A small-molecule ligand and the protein it binds are described below.
Small molecule (SMILES): CC(=O)N[C@@H]1[C@@H](O)[C@H](O)[C@@H](CO)O[C@H]1O

Sequence of chain 2.D:
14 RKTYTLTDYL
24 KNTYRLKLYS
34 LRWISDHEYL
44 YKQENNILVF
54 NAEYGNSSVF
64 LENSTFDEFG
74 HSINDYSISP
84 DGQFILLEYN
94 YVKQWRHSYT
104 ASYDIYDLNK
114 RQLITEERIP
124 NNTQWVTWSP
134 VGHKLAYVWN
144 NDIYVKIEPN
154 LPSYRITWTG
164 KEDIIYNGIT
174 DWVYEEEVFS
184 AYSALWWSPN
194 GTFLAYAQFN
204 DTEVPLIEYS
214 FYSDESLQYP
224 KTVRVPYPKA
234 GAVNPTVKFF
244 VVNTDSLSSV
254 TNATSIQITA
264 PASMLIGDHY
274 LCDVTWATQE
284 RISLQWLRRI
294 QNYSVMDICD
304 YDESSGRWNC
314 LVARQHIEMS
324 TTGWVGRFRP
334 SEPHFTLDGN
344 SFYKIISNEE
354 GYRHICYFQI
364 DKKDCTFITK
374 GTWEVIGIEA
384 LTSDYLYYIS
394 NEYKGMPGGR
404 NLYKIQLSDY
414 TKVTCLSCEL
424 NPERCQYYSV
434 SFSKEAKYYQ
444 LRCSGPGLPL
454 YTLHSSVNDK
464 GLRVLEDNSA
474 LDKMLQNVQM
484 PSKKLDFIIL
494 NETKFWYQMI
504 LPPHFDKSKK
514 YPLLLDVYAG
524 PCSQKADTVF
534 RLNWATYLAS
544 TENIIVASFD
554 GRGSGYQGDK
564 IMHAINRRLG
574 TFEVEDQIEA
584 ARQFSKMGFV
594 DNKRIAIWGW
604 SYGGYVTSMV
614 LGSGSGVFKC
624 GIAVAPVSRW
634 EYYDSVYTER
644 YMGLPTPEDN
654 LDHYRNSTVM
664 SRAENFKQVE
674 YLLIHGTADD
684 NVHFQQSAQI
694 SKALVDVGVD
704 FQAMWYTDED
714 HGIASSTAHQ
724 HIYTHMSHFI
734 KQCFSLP

Binding-site contacts:
Ligand atom O6 contacts residue PRO123 of chain 2.D at 4.3 Å.
Ligand atom C7 contacts residue ASN124 of chain 2.D at 3.8 Å.
Ligand atom C2 contacts residue ASN124 of chain 2.D at 3.0 Å.
Ligand atom C1 contacts residue ASN124 of chain 2.D at 1.6 Å.
Ligand atom O4 contacts residue ARG121 of chain 2.D at 4.3 Å.
Ligand atom O7 contacts residue ASN124 of chain 2.D at 3.6 Å (h-bond).
Ligand atom C3 contacts residue ASN124 of chain 2.D at 4.2 Å.
Ligand atom O5 contacts residue ASN124 of chain 2.D at 2.5 Å (h-bond).
Ligand atom N2 contacts residue ASN124 of chain 2.D at 3.5 Å (h-bond).
Ligand atom C5 contacts residue ASN124 of chain 2.D at 3.7 Å.
Ligand atom O6 contacts residue ASN124 of chain 2.D at 4.0 Å.